This protein binds this small molecule.
Small molecule (SMILES): CC(=O)N[C@H]1[C@H](O[C@H]2[C@H](O)[C@@H](NC(C)=O)CO[C@@H]2CO)O[C@H](CO)[C@@H](O[C@@H]2O[C@H](CO[C@H]3O[C@H](CO)[C@@H](O)[C@H](O)[C@@H]3O)[C@@H](O)[C@H](O[C@H]3O[C@H](CO)[C@@H](O)[C@H](O)[C@@H]3O)[C@@H]2O)[C@@H]1O

Binding-site contacts:
Ligand atom C3 contacts residue SER415 of chain 1.C at 3.8 Å.
Ligand atom C5 contacts residue VAL414 of chain 1.C at 3.7 Å (hydrophobic).
Ligand atom O6 contacts residue GLY348 of chain 1.C at 3.8 Å.
Ligand atom O5 contacts residue VAL414 of chain 1.C at 4.4 Å.
Ligand atom O3 contacts residue SER415 of chain 1.C at 4.5 Å.
Ligand atom C5 contacts residue NAG1 of chain 1.JA at 3.8 Å.
Ligand atom C4 contacts residue VAL414 of chain 1.C at 4.0 Å (hydrophobic).
Ligand atom O7 contacts residue PRO182 of chain 1.C at 3.8 Å.
Ligand atom C8 contacts residue SER415 of chain 1.C at 4.1 Å.
Ligand atom C8 contacts residue ASN346 of chain 1.C at 3.8 Å.
Ligand atom C2 contacts residue ASN232 of chain 1.C at 2.4 Å.
Ligand atom C3 contacts residue ASN232 of chain 1.C at 3.8 Å.
Ligand atom N2 contacts residue SER415 of chain 1.C at 3.0 Å (h-bond).
Ligand atom C8 contacts residue LEU231 of chain 1.C at 4.1 Å (hydrophobic).
Ligand atom O6 contacts residue SER179 of chain 1.C at 4.3 Å.
Ligand atom C1 contacts residue VAL414 of chain 1.C at 4.1 Å (hydrophobic).
Ligand atom C6 contacts residue GLU181 of chain 1.C at 4.4 Å.
Ligand atom C7 contacts residue SER415 of chain 1.C at 4.0 Å.
Ligand atom C7 contacts residue ASN232 of chain 1.C at 3.7 Å.
Ligand atom C4 contacts residue ASN232 of chain 1.C at 4.2 Å.
Ligand atom C7 contacts residue ASN346 of chain 1.C at 4.3 Å.
Ligand atom C2 contacts residue VAL414 of chain 1.C at 4.4 Å (hydrophobic).
Ligand atom O7 contacts residue VAL414 of chain 1.C at 4.5 Å.
Ligand atom O5 contacts residue ASN232 of chain 1.C at 2.3 Å (h-bond).
Ligand atom N2 contacts residue ASN232 of chain 1.C at 2.9 Å (h-bond).
Ligand atom C6 contacts residue NAG1 of chain 1.JA at 3.8 Å.
Ligand atom C1 contacts residue SER415 of chain 1.C at 3.7 Å.
Ligand atom C3 contacts residue VAL414 of chain 1.C at 3.6 Å (hydrophobic).
Ligand atom O5 contacts residue NAG1 of chain 1.JA at 4.3 Å.
Ligand atom O4 contacts residue VAL414 of chain 1.C at 3.9 Å.
Ligand atom C5 contacts residue ASN232 of chain 1.C at 3.6 Å.
Ligand atom C1 contacts residue ASN232 of chain 1.C at 1.4 Å.
Ligand atom C2 contacts residue SER415 of chain 1.C at 3.6 Å.
Ligand atom O7 contacts residue ASN346 of chain 1.C at 4.2 Å.
Ligand atom O7 contacts residue ASN232 of chain 1.C at 4.1 Å.
Ligand atom C6 contacts residue SER179 of chain 1.C at 4.4 Å.

Sequence of chain 1.C:
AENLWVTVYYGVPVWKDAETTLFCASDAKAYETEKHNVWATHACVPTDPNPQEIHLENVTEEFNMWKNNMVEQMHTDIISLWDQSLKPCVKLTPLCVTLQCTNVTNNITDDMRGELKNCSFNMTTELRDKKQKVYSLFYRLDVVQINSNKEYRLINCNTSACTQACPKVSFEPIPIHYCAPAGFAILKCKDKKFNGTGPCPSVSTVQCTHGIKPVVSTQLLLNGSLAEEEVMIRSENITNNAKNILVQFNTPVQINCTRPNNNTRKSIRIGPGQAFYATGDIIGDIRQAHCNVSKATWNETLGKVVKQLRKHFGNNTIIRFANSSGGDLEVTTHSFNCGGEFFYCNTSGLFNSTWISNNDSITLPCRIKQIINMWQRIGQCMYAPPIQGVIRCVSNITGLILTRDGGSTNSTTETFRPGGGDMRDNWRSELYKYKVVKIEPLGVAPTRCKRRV